Binding-site contacts:
Ligand atom O7 contacts residue ASN364 of chain 1.C at 4.0 Å.
Ligand atom C1 contacts residue ASN364 of chain 1.C at 1.4 Å.
Ligand atom C8 contacts residue ALA368 of chain 1.C at 3.7 Å (hydrophobic).
Ligand atom C4 contacts residue ASN364 of chain 1.C at 4.2 Å.
Ligand atom C3 contacts residue ASN364 of chain 1.C at 3.9 Å.
Ligand atom C8 contacts residue ASN364 of chain 1.C at 3.4 Å.
Ligand atom C5 contacts residue ASN364 of chain 1.C at 3.6 Å.
Ligand atom N2 contacts residue ASN364 of chain 1.C at 2.4 Å (h-bond).
Ligand atom O6 contacts residue ASN364 of chain 1.C at 4.4 Å.
Ligand atom C2 contacts residue ASN364 of chain 1.C at 2.5 Å.
Ligand atom C7 contacts residue ASN364 of chain 1.C at 3.1 Å.
Ligand atom O5 contacts residue ASN364 of chain 1.C at 2.3 Å (h-bond).
Ligand atom C8 contacts residue ARG371 of chain 1.C at 4.3 Å.

A small-molecule ligand and the protein it binds are described below.
Small molecule (SMILES): CC(=O)N[C@@H]1[C@@H](O)[C@H](O)[C@@H](CO)O[C@H]1O

Sequence of chain 1.C:
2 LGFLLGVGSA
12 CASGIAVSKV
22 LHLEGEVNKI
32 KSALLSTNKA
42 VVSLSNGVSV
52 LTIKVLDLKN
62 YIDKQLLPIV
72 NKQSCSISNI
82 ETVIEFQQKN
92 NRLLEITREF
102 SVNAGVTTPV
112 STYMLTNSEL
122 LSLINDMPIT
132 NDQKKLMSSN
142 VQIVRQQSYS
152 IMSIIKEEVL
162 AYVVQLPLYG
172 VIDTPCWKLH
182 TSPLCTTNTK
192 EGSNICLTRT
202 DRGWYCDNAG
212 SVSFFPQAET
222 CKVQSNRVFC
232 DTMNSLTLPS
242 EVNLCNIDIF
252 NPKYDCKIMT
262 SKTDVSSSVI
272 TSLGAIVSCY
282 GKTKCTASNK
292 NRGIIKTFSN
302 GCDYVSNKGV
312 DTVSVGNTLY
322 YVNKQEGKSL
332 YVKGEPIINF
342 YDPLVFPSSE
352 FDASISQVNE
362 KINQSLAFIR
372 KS